Sequence of chain 1.A:
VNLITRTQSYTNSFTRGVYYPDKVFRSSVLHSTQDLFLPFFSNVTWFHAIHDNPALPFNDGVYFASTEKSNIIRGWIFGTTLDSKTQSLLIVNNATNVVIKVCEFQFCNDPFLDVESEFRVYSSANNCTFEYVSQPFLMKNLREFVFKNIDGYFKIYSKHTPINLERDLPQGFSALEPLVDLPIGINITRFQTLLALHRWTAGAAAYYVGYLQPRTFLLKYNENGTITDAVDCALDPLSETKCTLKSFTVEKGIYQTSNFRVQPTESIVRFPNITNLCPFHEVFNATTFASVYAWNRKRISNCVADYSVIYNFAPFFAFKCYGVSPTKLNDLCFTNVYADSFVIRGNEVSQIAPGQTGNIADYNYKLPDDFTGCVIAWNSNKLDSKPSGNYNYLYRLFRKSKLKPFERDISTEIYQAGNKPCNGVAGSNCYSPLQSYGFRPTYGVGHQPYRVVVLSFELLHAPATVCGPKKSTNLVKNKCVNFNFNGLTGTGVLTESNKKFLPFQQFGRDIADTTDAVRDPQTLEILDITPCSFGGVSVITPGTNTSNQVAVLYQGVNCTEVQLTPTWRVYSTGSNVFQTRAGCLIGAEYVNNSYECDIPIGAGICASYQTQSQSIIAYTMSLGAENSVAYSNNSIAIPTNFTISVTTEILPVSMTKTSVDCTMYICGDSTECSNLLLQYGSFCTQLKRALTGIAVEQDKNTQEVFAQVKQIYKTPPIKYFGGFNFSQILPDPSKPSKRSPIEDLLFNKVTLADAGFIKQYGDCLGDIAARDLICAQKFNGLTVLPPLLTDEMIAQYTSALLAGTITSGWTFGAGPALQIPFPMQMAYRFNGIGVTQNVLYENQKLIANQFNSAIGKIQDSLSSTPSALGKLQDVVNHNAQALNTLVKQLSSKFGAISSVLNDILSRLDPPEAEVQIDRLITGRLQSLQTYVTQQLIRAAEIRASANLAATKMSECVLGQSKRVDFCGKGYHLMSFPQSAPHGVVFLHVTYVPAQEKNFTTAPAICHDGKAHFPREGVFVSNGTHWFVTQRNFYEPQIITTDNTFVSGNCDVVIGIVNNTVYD

This small molecule binds to this protein.
Small molecule (SMILES): CC(=O)N[C@@H]1[C@@H](O)[C@H](O)[C@@H](CO)O[C@H]1O

Binding-site contacts:
Ligand atom O5 contacts residue ASN652 of chain 1.A at 2.4 Å (h-bond).
Ligand atom C4 contacts residue ASN652 of chain 1.A at 4.2 Å.
Ligand atom C3 contacts residue ASN652 of chain 1.A at 3.8 Å.
Ligand atom C8 contacts residue ASN652 of chain 1.A at 4.5 Å.
Ligand atom O7 contacts residue ASN652 of chain 1.A at 3.5 Å (h-bond).
Ligand atom C5 contacts residue ASN652 of chain 1.A at 3.7 Å.
Ligand atom N2 contacts residue ASN652 of chain 1.A at 2.9 Å (h-bond).
Ligand atom C1 contacts residue ASN652 of chain 1.A at 1.4 Å.
Ligand atom C7 contacts residue ASN652 of chain 1.A at 3.4 Å.
Ligand atom C2 contacts residue ASN652 of chain 1.A at 2.5 Å.